Binding-site contacts:
Ligand atom O5 contacts residue HIS294 of chain 1.O at 3.6 Å (h-bond).
Ligand atom O4 contacts residue HIS294 of chain 1.O at 3.3 Å (h-bond).
Ligand atom C4 contacts residue GLU204 of chain 1.O at 3.4 Å.
Ligand atom O4P contacts residue ARG295 of chain 1.O at 3.2 Å (salt-bridge).
Ligand atom O6P contacts residue HIS327 of chain 1.O at 3.1 Å.
Ligand atom O5P contacts residue SER379 of chain 1.O at 3.3 Å (h-bond).
Ligand atom O1P contacts residue THR65 of chain 1.M at 2.8 Å (h-bond).
Ligand atom C1 contacts residue SER379 of chain 1.O at 3.3 Å.
Ligand atom O3 contacts residue LYS201 of chain 1.O at 3.2 Å (salt-bridge).
Ligand atom O4 contacts residue ASN123 of chain 1.M at 2.6 Å (h-bond).
Ligand atom O3P contacts residue GLY381 of chain 1.O at 3.0 Å (h-bond).
Ligand atom C5 contacts residue SER379 of chain 1.O at 3.7 Å.
Ligand atom O3 contacts residue THR173 of chain 1.O at 3.4 Å (h-bond).
Ligand atom O3P contacts residue TRP66 of chain 1.M at 3.3 Å.
Ligand atom O4P contacts residue LEU335 of chain 1.O at 3.7 Å.
Ligand atom O3P contacts residue LYS334 of chain 1.O at 2.8 Å (salt-bridge).
Ligand atom O1P contacts residue GLY403 of chain 1.O at 3.6 Å.
Ligand atom O1P contacts residue LYS175 of chain 1.O at 3.5 Å.
Ligand atom C3 contacts residue SER379 of chain 1.O at 3.5 Å.
Ligand atom C5 contacts residue HIS327 of chain 1.O at 3.5 Å.
Ligand atom C4 contacts residue HIS294 of chain 1.O at 3.1 Å.
Ligand atom O3P contacts residue GLY380 of chain 1.O at 3.4 Å.
Ligand atom O2P contacts residue GLY404 of chain 1.O at 3.6 Å.
Ligand atom O1 contacts residue LYS175 of chain 1.O at 3.2 Å (salt-bridge).
Ligand atom C4 contacts residue HIS327 of chain 1.O at 3.6 Å.
Ligand atom O1P contacts residue GLY404 of chain 1.O at 2.7 Å (h-bond).
Ligand atom P1 contacts residue GLY404 of chain 1.O at 3.7 Å.
Ligand atom O1P contacts residue TRP66 of chain 1.M at 3.6 Å (h-bond).
Ligand atom O6P contacts residue HIS294 of chain 1.O at 3.2 Å (h-bond).
Ligand atom O4 contacts residue GLU204 of chain 1.O at 3.0 Å (salt-bridge).
Ligand atom P1 contacts residue THR65 of chain 1.M at 3.5 Å.
Ligand atom O2 contacts residue LYS175 of chain 1.O at 3.2 Å (salt-bridge).
Ligand atom C5 contacts residue HIS294 of chain 1.O at 3.7 Å.
Ligand atom C3 contacts residue GLU204 of chain 1.O at 3.7 Å.
Ligand atom O5P contacts residue HIS327 of chain 1.O at 2.6 Å (h-bond).
Ligand atom O3 contacts residue GLU204 of chain 1.O at 2.8 Å (salt-bridge).
Ligand atom O3P contacts residue THR65 of chain 1.M at 3.5 Å (h-bond).
Ligand atom O6P contacts residue ARG295 of chain 1.O at 3.3 Å.
Ligand atom P2 contacts residue HIS327 of chain 1.O at 3.4 Å.
Ligand atom O2P contacts residue GLY403 of chain 1.O at 2.9 Å (h-bond).

Sequence of chain 1.M:
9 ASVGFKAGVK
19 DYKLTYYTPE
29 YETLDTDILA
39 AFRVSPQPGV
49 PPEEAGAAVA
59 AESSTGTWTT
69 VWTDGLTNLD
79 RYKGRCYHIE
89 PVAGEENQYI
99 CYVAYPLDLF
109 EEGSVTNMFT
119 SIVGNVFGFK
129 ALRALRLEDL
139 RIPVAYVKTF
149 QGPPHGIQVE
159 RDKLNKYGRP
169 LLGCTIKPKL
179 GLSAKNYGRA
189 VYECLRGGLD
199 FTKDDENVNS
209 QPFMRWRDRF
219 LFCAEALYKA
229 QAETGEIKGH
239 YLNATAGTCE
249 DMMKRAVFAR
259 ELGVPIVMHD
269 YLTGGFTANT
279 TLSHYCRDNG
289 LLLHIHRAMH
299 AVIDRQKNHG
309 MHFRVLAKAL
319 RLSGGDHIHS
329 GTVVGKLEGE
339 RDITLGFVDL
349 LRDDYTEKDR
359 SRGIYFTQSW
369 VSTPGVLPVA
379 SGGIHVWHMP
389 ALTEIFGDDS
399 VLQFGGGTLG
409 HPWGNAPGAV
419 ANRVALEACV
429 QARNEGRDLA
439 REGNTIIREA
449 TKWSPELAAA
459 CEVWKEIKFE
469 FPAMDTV

A small-molecule ligand and the protein it binds are described below.
Small molecule (SMILES): O=C(COP(=O)(O)O)[C@H](O)[C@H](O)COP(=O)(O)O

Sequence of chain 1.O:
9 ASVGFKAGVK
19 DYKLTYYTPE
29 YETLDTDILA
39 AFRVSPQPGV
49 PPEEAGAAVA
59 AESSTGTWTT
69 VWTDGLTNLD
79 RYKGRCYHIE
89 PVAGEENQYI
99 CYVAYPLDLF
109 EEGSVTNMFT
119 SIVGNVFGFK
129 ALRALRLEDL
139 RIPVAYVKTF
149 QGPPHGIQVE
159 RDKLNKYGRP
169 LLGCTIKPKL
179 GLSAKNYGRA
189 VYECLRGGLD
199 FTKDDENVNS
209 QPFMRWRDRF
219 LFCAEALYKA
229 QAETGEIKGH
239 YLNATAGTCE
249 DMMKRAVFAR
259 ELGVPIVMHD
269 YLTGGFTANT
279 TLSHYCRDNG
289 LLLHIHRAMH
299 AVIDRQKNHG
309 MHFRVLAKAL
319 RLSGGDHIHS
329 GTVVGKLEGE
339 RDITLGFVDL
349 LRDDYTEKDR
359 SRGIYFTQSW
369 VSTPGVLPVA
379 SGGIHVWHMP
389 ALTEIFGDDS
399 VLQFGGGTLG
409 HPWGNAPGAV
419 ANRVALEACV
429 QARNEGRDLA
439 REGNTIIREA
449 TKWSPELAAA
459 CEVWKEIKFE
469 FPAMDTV